Binding-site contacts:
Ligand atom C5 contacts residue TYR100 of chain 1.B at 3.6 Å (hydrophobic).
Ligand atom C2 contacts residue THR130 of chain 1.B at 3.4 Å.
Ligand atom C3 contacts residue TYR100 of chain 1.B at 4.1 Å (hydrophobic).
Ligand atom O6 contacts residue THR132 of chain 1.B at 2.8 Å (h-bond).
Ligand atom O4 contacts residue THR132 of chain 1.B at 2.7 Å (h-bond).
Ligand atom C1 contacts residue THR130 of chain 1.B at 3.4 Å.
Ligand atom C8 contacts residue GLU102 of chain 1.B at 3.3 Å.
Ligand atom C7 contacts residue ALA129 of chain 1.B at 3.5 Å (hydrophobic).
Ligand atom C3 contacts residue GLU102 of chain 1.B at 3.4 Å.
Ligand atom C4 contacts residue ASN97 of chain 1.B at 4.0 Å.
Ligand atom N2 contacts residue GLU102 of chain 1.B at 2.7 Å (salt-bridge).
Ligand atom C6 contacts residue TYR100 of chain 1.B at 4.1 Å (hydrophobic).
Ligand atom C7 contacts residue GLU102 of chain 1.B at 3.5 Å.
Ligand atom O3 contacts residue ASN97 of chain 1.B at 3.6 Å (h-bond).
Ligand atom C4 contacts residue THR132 of chain 1.B at 3.4 Å.
Ligand atom C8 contacts residue ALA129 of chain 1.B at 3.8 Å (hydrophobic).
Ligand atom O1 contacts residue THR130 of chain 1.B at 2.8 Å (h-bond).
Ligand atom O7 contacts residue ALA129 of chain 1.B at 3.5 Å.
Ligand atom C8 contacts residue THR127 of chain 1.B at 4.0 Å.
Ligand atom C3 contacts residue ASN97 of chain 1.B at 3.8 Å.
Ligand atom C7 contacts residue ASN128 of chain 1.B at 4.1 Å.
Ligand atom O4 contacts residue TYR100 of chain 1.B at 4.0 Å.
Ligand atom O3 contacts residue GLN133 of chain 1.B at 3.1 Å (h-bond).
Ligand atom C7 contacts residue THR130 of chain 1.B at 3.7 Å.
Ligand atom C2 contacts residue ALA129 of chain 1.B at 4.0 Å (hydrophobic).
Ligand atom O4 contacts residue ASN97 of chain 1.B at 2.9 Å (h-bond).
Ligand atom C4 contacts residue TYR100 of chain 1.B at 4.1 Å (hydrophobic).
Ligand atom O3 contacts residue ALA129 of chain 1.B at 3.3 Å.
Ligand atom O4 contacts residue GLN133 of chain 1.B at 3.7 Å.
Ligand atom C8 contacts residue ASN128 of chain 1.B at 3.3 Å.
Ligand atom C6 contacts residue THR132 of chain 1.B at 3.7 Å.
Ligand atom C5 contacts residue THR132 of chain 1.B at 4.1 Å.
Ligand atom O5 contacts residue GLY131 of chain 1.B at 3.9 Å.
Ligand atom C4 contacts residue GLY131 of chain 1.B at 4.1 Å.
Ligand atom O7 contacts residue THR130 of chain 1.B at 2.9 Å (h-bond).
Ligand atom N2 contacts residue ALA129 of chain 1.B at 3.7 Å.
Ligand atom C2 contacts residue GLU102 of chain 1.B at 3.7 Å.
Ligand atom O3 contacts residue GLU102 of chain 1.B at 2.7 Å (salt-bridge).
Ligand atom O6 contacts residue GLY131 of chain 1.B at 3.3 Å.
Ligand atom O5 contacts residue THR130 of chain 1.B at 3.4 Å (h-bond).

Sequence of chain 1.B:
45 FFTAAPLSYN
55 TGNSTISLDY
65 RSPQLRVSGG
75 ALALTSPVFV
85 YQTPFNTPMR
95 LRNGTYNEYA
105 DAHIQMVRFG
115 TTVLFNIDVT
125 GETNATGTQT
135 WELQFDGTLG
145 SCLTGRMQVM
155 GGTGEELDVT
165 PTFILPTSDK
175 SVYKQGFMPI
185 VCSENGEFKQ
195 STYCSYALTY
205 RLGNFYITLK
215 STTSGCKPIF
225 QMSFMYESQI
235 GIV

A protein and the small-molecule ligand that binds it are described below.
Small molecule (SMILES): CC(=O)N[C@@H]1[C@@H](O)[C@H](O)[C@@H](CO)O[C@H]1O